This small molecule binds to this protein.
Small molecule (SMILES): O=C(O)c1ccc(/C=C/c2ccc(O)cc2)cc1

Sequence of chain 1.A:
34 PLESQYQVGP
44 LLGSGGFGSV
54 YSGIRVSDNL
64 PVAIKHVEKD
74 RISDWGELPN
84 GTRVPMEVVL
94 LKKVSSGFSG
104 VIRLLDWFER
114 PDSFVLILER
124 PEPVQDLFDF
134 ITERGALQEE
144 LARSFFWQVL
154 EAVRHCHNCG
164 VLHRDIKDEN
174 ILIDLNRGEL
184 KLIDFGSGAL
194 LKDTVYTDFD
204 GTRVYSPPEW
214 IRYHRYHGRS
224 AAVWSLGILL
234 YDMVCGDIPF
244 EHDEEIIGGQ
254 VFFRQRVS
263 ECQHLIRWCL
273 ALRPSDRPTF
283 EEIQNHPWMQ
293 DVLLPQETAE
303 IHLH

Binding-site contacts:
Ligand atom C9 contacts residue LEU45 of chain 1.A at 3.9 Å (hydrophobic).
Ligand atom O contacts residue ASP187 of chain 1.A at 2.9 Å (salt-bridge).
Ligand atom C14 contacts residue ILE186 of chain 1.A at 4.0 Å (hydrophobic).
Ligand atom O2 contacts residue ASP187 of chain 1.A at 3.4 Å.
Ligand atom O contacts residue ILE186 of chain 1.A at 3.8 Å.
Ligand atom C10 contacts residue VAL127 of chain 1.A at 3.6 Å (hydrophobic).
Ligand atom C1 contacts residue LEU121 of chain 1.A at 4.0 Å (hydrophobic).
Ligand atom C11 contacts residue VAL127 of chain 1.A at 3.4 Å (hydrophobic).
Ligand atom O1 contacts residue VAL127 of chain 1.A at 3.9 Å.
Ligand atom C11 contacts residue GLU125 of chain 1.A at 3.3 Å.
Ligand atom C contacts residue ILE186 of chain 1.A at 4.0 Å (hydrophobic).
Ligand atom C8 contacts residue LEU45 of chain 1.A at 3.8 Å (hydrophobic).
Ligand atom C14 contacts residue VAL53 of chain 1.A at 4.1 Å (hydrophobic).
Ligand atom O1 contacts residue GLU125 of chain 1.A at 2.6 Å (salt-bridge).
Ligand atom C12 contacts residue VAL127 of chain 1.A at 3.9 Å (hydrophobic).
Ligand atom C14 contacts residue PHE50 of chain 1.A at 3.9 Å (hydrophobic).
Ligand atom C11 contacts residue ARG123 of chain 1.A at 3.5 Å.
Ligand atom C4 contacts residue LEU175 of chain 1.A at 4.2 Å (hydrophobic).
Ligand atom C11 contacts residue PRO124 of chain 1.A at 3.8 Å (hydrophobic).
Ligand atom C1 contacts residue ILE186 of chain 1.A at 3.9 Å (hydrophobic).
Ligand atom C2 contacts residue ILE186 of chain 1.A at 3.7 Å (hydrophobic).
Ligand atom C6 contacts residue PHE50 of chain 1.A at 4.1 Å (hydrophobic).
Ligand atom O contacts residue LYS68 of chain 1.A at 4.0 Å.
Ligand atom C3 contacts residue ILE186 of chain 1.A at 3.9 Å (hydrophobic).
Ligand atom C contacts residue LYS68 of chain 1.A at 3.6 Å.
Ligand atom C2 contacts residue LEU121 of chain 1.A at 3.7 Å (hydrophobic).
Ligand atom C5 contacts residue LEU175 of chain 1.A at 3.7 Å (hydrophobic).
Ligand atom C7 contacts residue LEU45 of chain 1.A at 3.8 Å (hydrophobic).
Ligand atom C8 contacts residue PHE50 of chain 1.A at 3.7 Å (hydrophobic).
Ligand atom C10 contacts residue GLU125 of chain 1.A at 3.4 Å.
Ligand atom C contacts residue LEU121 of chain 1.A at 4.2 Å (hydrophobic).
Ligand atom C5 contacts residue ALA66 of chain 1.A at 4.1 Å (hydrophobic).
Ligand atom C6 contacts residue LEU45 of chain 1.A at 4.1 Å (hydrophobic).
Ligand atom O contacts residue LEU121 of chain 1.A at 3.9 Å.
Ligand atom C13 contacts residue PHE50 of chain 1.A at 3.8 Å (hydrophobic).
Ligand atom C12 contacts residue ARG123 of chain 1.A at 3.9 Å.
Ligand atom O2 contacts residue LYS68 of chain 1.A at 2.7 Å (salt-bridge).
Ligand atom C13 contacts residue VAL53 of chain 1.A at 4.1 Å (hydrophobic).
Ligand atom O contacts residue ILE105 of chain 1.A at 3.7 Å.
Ligand atom C contacts residue ASP187 of chain 1.A at 3.3 Å.